Binding-site contacts:
Ligand atom O5P contacts residue SER531 of chain 1.C at 3.2 Å.
Ligand atom O6P contacts residue GLY532 of chain 1.C at 2.7 Å (h-bond).
Ligand atom O6 contacts residue THR445 of chain 1.C at 3.2 Å (h-bond).
Ligand atom O4 contacts residue GLY530 of chain 1.C at 2.6 Å (h-bond).
Ligand atom O5P contacts residue THR446 of chain 1.C at 2.6 Å (h-bond).
Ligand atom P1 contacts residue ARG501 of chain 1.C at 3.6 Å.
Ligand atom O4P contacts residue THR444 of chain 1.C at 2.7 Å (h-bond).
Ligand atom O3 contacts residue TRP494 of chain 1.C at 3.8 Å.
Ligand atom O2 contacts residue LEU443 of chain 1.C at 3.7 Å.
Ligand atom O3 contacts residue GLY526 of chain 1.C at 2.9 Å.
Ligand atom O3P contacts residue ARG501 of chain 1.C at 2.6 Å (salt-bridge).
Ligand atom O4 contacts residue TYR533 of chain 1.C at 2.9 Å (h-bond).
Ligand atom C5 contacts residue GLY530 of chain 1.C at 3.5 Å.
Ligand atom O3 contacts residue ARG528 of chain 1.C at 2.7 Å (salt-bridge).
Ligand atom O1P contacts residue PRO529 of chain 1.C at 3.4 Å.
Ligand atom C3 contacts residue GLY530 of chain 1.C at 3.6 Å.
Ligand atom O4 contacts residue GLY532 of chain 1.C at 3.5 Å (h-bond).
Ligand atom C3 contacts residue ARG528 of chain 1.C at 3.2 Å.
Ligand atom P2 contacts residue SER449 of chain 1.C at 3.6 Å.
Ligand atom P2 contacts residue THR445 of chain 1.C at 3.7 Å.
Ligand atom O5 contacts residue LEU443 of chain 1.C at 3.7 Å.
Ligand atom O4 contacts residue SER531 of chain 1.C at 3.8 Å.
Ligand atom O2P contacts residue THR445 of chain 1.C at 3.7 Å.
Ligand atom P2 contacts residue SER531 of chain 1.C at 3.6 Å.
Ligand atom O6 contacts residue THR444 of chain 1.C at 3.8 Å.
Ligand atom O5P contacts residue THR444 of chain 1.C at 3.5 Å (h-bond).
Ligand atom C6 contacts residue LEU443 of chain 1.C at 3.6 Å (hydrophobic).
Ligand atom O1P contacts residue GLY530 of chain 1.C at 2.9 Å (h-bond).
Ligand atom O6 contacts residue SER531 of chain 1.C at 3.6 Å.
Ligand atom O2 contacts residue GLY526 of chain 1.C at 3.5 Å (h-bond).
Ligand atom O6P contacts residue SER531 of chain 1.C at 3.4 Å.
Ligand atom O5P contacts residue THR445 of chain 1.C at 3.3 Å (h-bond).
Ligand atom C6 contacts residue THR534 of chain 1.C at 3.4 Å.
Ligand atom O2P contacts residue ARG501 of chain 1.C at 2.9 Å (salt-bridge).
Ligand atom O4P contacts residue SER449 of chain 1.C at 2.6 Å (h-bond).
Ligand atom C4 contacts residue GLY530 of chain 1.C at 3.4 Å.
Ligand atom O4 contacts residue THR534 of chain 1.C at 3.4 Å (h-bond).
Ligand atom O3P contacts residue TRP494 of chain 1.C at 3.0 Å (h-bond).
Ligand atom P2 contacts residue THR444 of chain 1.C at 3.6 Å.
Ligand atom O6P contacts residue SER449 of chain 1.C at 3.7 Å.

This protein binds this small molecule.
Small molecule (SMILES): O=P(O)(O)OC[C@H]1O[C@](O)(COP(=O)(O)O)[C@@H](O)[C@@H]1O

Sequence of chain 1.C:
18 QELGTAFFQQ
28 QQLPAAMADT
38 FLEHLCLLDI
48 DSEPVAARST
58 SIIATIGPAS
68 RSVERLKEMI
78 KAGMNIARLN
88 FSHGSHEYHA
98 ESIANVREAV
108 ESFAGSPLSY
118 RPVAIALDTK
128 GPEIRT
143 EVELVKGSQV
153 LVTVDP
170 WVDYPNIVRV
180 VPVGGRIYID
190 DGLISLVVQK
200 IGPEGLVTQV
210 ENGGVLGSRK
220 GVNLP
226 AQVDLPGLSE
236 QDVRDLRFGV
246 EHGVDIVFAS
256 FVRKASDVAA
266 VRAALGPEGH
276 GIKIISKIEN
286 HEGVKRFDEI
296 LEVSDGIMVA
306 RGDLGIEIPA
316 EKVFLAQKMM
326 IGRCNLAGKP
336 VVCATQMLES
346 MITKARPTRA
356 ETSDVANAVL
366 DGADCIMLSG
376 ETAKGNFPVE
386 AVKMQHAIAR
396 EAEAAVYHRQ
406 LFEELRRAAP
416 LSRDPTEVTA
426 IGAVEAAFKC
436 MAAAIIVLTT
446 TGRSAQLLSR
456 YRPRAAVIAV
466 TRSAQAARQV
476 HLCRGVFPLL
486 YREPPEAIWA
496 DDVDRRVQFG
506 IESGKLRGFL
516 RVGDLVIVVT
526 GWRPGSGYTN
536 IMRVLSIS